Sequence of chain 31.B:
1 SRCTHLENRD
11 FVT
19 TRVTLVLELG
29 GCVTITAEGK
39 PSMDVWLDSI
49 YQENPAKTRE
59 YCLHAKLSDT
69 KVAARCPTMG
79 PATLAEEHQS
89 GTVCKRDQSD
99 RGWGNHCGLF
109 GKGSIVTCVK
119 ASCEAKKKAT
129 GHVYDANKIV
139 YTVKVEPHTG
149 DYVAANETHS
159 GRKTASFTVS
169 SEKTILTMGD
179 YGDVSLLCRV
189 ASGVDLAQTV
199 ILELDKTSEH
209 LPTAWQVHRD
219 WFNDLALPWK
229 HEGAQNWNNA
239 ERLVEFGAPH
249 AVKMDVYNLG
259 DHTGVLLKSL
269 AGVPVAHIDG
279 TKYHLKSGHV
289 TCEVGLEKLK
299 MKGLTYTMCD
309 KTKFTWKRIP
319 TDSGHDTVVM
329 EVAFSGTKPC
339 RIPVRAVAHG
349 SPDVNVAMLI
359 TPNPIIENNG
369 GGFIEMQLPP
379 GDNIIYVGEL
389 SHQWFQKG

This small molecule binds to this protein.
Small molecule (SMILES): CC(=O)N[C@@H]1[C@@H](O)[C@H](O)[C@@H](CO)O[C@H]1O

Binding-site contacts:
Ligand atom C1 contacts residue ASN154 of chain 31.B at 1.4 Å.
Ligand atom C4 contacts residue ASN154 of chain 31.B at 4.2 Å.
Ligand atom O5 contacts residue HIS104 of chain 14.B at 3.2 Å (h-bond).
Ligand atom O5 contacts residue ASN154 of chain 31.B at 2.4 Å (h-bond).
Ligand atom N2 contacts residue ASN154 of chain 31.B at 2.9 Å (h-bond).
Ligand atom C8 contacts residue ASN154 of chain 31.B at 3.8 Å.
Ligand atom C5 contacts residue ASN154 of chain 31.B at 3.7 Å.
Ligand atom C2 contacts residue HIS104 of chain 14.B at 4.4 Å.
Ligand atom C7 contacts residue GLU155 of chain 31.B at 4.1 Å.
Ligand atom C1 contacts residue HIS104 of chain 14.B at 3.2 Å.
Ligand atom C5 contacts residue HIS104 of chain 14.B at 3.3 Å.
Ligand atom C6 contacts residue HIS104 of chain 14.B at 3.7 Å.
Ligand atom O7 contacts residue ASN154 of chain 31.B at 3.1 Å (h-bond).
Ligand atom O6 contacts residue HIS104 of chain 14.B at 2.9 Å.
Ligand atom C8 contacts residue GLU155 of chain 31.B at 3.8 Å.
Ligand atom C2 contacts residue ASN154 of chain 31.B at 2.4 Å.
Ligand atom C7 contacts residue ASN154 of chain 31.B at 3.3 Å.
Ligand atom C3 contacts residue ASN154 of chain 31.B at 3.8 Å.
Ligand atom O7 contacts residue HIS104 of chain 14.B at 4.2 Å.
Ligand atom O7 contacts residue GLU155 of chain 31.B at 3.8 Å.

Sequence of chain 14.B:
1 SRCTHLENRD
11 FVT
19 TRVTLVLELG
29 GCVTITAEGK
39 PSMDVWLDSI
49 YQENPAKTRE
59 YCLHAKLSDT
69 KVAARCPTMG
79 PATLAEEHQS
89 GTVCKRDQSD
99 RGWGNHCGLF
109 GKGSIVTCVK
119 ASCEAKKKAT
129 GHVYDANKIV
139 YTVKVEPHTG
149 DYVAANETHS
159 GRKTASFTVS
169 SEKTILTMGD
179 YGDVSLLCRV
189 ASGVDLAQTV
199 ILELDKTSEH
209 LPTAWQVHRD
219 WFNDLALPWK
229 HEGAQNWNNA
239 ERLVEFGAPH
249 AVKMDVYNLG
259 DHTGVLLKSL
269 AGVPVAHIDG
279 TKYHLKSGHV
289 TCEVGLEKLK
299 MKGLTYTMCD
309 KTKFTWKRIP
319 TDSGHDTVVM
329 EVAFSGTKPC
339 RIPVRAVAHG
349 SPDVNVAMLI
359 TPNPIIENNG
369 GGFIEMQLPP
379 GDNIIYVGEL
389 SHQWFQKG